This protein binds this small molecule.
Small molecule (SMILES): CC(=O)N[C@H]1[C@H](O[C@H]2[C@H](O)[C@@H](NC(C)=O)CO[C@@H]2CO)O[C@H](CO)[C@@H](O)[C@@H]1O

Sequence of chain 1.F:
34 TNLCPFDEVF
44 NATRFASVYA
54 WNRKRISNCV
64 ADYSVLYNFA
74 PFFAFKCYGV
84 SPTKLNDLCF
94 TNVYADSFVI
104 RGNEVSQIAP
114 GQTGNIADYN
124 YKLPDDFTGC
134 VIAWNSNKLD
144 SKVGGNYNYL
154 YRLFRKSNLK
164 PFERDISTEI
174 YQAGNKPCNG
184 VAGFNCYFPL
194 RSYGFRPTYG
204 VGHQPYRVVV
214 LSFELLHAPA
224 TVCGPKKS

Binding-site contacts:
Ligand atom N2 contacts residue ASP40 of chain 1.F at 3.9 Å.
Ligand atom C2 contacts residue ASP40 of chain 1.F at 4.3 Å.
Ligand atom O5 contacts residue ASN44 of chain 1.F at 2.4 Å (h-bond).
Ligand atom C2 contacts residue ASN44 of chain 1.F at 2.4 Å.
Ligand atom C7 contacts residue ASP40 of chain 1.F at 3.2 Å.
Ligand atom C8 contacts residue PHE72 of chain 1.F at 3.5 Å (hydrophobic).
Ligand atom C4 contacts residue ASN44 of chain 1.F at 4.2 Å.
Ligand atom C6 contacts residue ASN44 of chain 1.F at 4.5 Å.
Ligand atom N2 contacts residue ASN44 of chain 1.F at 2.8 Å (h-bond).
Ligand atom C3 contacts residue ASN44 of chain 1.F at 3.8 Å.
Ligand atom N2 contacts residue PHE72 of chain 1.F at 4.1 Å.
Ligand atom O7 contacts residue ASP40 of chain 1.F at 2.8 Å (salt-bridge).
Ligand atom C5 contacts residue ASN44 of chain 1.F at 3.7 Å.
Ligand atom O6 contacts residue ASN44 of chain 1.F at 4.4 Å.
Ligand atom O7 contacts residue ASN44 of chain 1.F at 3.9 Å.
Ligand atom C7 contacts residue ASN44 of chain 1.F at 3.6 Å.
Ligand atom C7 contacts residue PHE72 of chain 1.F at 4.4 Å (hydrophobic).
Ligand atom C1 contacts residue ASN44 of chain 1.F at 1.4 Å.
Ligand atom C8 contacts residue ASP40 of chain 1.F at 3.7 Å.